Sequence of chain 1.A:
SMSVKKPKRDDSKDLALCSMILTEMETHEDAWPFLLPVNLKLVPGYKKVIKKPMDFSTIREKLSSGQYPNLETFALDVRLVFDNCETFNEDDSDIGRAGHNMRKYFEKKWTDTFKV

Binding-site contacts:
Ligand atom CAK contacts residue LEU42 of chain 1.A at 3.9 Å (hydrophobic).
Ligand atom CAI contacts residue VAL38 of chain 1.A at 3.9 Å (hydrophobic).
Ligand atom NAZ contacts residue LEU42 of chain 1.A at 3.6 Å.
Ligand atom CAW contacts residue ILE95 of chain 1.A at 3.7 Å (hydrophobic).
Ligand atom NAY contacts residue PRO33 of chain 1.A at 3.9 Å.
Ligand atom CAL contacts residue PRO33 of chain 1.A at 3.6 Å (hydrophobic).
Ligand atom CAM contacts residue LEU42 of chain 1.A at 3.9 Å (hydrophobic).
Ligand atom NAP contacts residue VAL38 of chain 1.A at 3.9 Å.
Ligand atom CAI contacts residue ASN89 of chain 1.A at 3.9 Å.
Ligand atom NAR contacts residue LEU42 of chain 1.A at 4.0 Å.
Ligand atom NAC contacts residue LEU36 of chain 1.A at 3.1 Å (h-bond).
Ligand atom CAV contacts residue ILE95 of chain 1.A at 3.9 Å (hydrophobic).
Ligand atom NAR contacts residue VAL43 of chain 1.A at 3.3 Å.
Ligand atom CAB contacts residue PHE34 of chain 1.A at 3.5 Å (hydrophobic).
Ligand atom NAP contacts residue ASN89 of chain 1.A at 3.4 Å (h-bond).
Ligand atom CAD contacts residue TRP32 of chain 1.A at 3.1 Å (hydrophobic).
Ligand atom NAQ contacts residue VAL38 of chain 1.A at 3.7 Å.
Ligand atom CAT contacts residue PRO33 of chain 1.A at 3.4 Å (hydrophobic).
Ligand atom CAE contacts residue LEU36 of chain 1.A at 3.9 Å (hydrophobic).
Ligand atom CAE contacts residue PRO33 of chain 1.A at 3.3 Å (hydrophobic).
Ligand atom CAT contacts residue TRP32 of chain 1.A at 3.7 Å (hydrophobic).
Ligand atom NAY contacts residue ILE95 of chain 1.A at 3.9 Å.
Ligand atom CAA contacts residue PRO37 of chain 1.A at 3.6 Å (hydrophobic).
Ligand atom CAJ contacts residue VAL43 of chain 1.A at 3.9 Å (hydrophobic).
Ligand atom NAO contacts residue ILE95 of chain 1.A at 3.7 Å.
Ligand atom CAB contacts residue PRO33 of chain 1.A at 3.4 Å (hydrophobic).
Ligand atom CAF contacts residue PRO33 of chain 1.A at 3.9 Å (hydrophobic).
Ligand atom CAD contacts residue LEU36 of chain 1.A at 3.9 Å (hydrophobic).
Ligand atom CAD contacts residue PRO33 of chain 1.A at 3.7 Å (hydrophobic).
Ligand atom NAQ contacts residue ASN39 of chain 1.A at 2.9 Å (h-bond).
Ligand atom NAC contacts residue TRP32 of chain 1.A at 3.2 Å (h-bond).
Ligand atom NAC contacts residue LEU35 of chain 1.A at 3.6 Å (h-bond).
Ligand atom CAG contacts residue PRO33 of chain 1.A at 3.9 Å (hydrophobic).
Ligand atom NAR contacts residue ASN39 of chain 1.A at 3.6 Å.
Ligand atom CAF contacts residue TRP32 of chain 1.A at 3.6 Å (hydrophobic).
Ligand atom CAS contacts residue ASN39 of chain 1.A at 3.9 Å.
Ligand atom NAY contacts residue VAL38 of chain 1.A at 3.9 Å.
Ligand atom CAB contacts residue ILE95 of chain 1.A at 4.0 Å (hydrophobic).
Ligand atom CAV contacts residue VAL38 of chain 1.A at 3.9 Å (hydrophobic).
Ligand atom CAL contacts residue VAL38 of chain 1.A at 4.0 Å (hydrophobic).

A protein and the small-molecule ligand that binds it are described below.
Small molecule (SMILES): Cc1cn(CCn2cnc(-c3cnn(C)c3)c2-c2ccc(C#N)cc2)nn1